Binding-site contacts:
Ligand atom C2 contacts residue ASN143 of chain 1.A at 2.5 Å.
Ligand atom N2 contacts residue ASN153 of chain 1.A at 4.3 Å.
Ligand atom O5 contacts residue ASN143 of chain 1.A at 2.4 Å (h-bond).
Ligand atom O6 contacts residue ARG142 of chain 1.A at 3.8 Å.
Ligand atom O7 contacts residue ASN153 of chain 1.A at 3.8 Å.
Ligand atom O7 contacts residue ASN143 of chain 1.A at 3.5 Å (h-bond).
Ligand atom O4 contacts residue ARG142 of chain 1.A at 3.1 Å.
Ligand atom C3 contacts residue ASN153 of chain 1.A at 3.4 Å.
Ligand atom C4 contacts residue ASN153 of chain 1.A at 3.8 Å.
Ligand atom C4 contacts residue ARG142 of chain 1.A at 3.9 Å.
Ligand atom O4 contacts residue ASN143 of chain 1.A at 4.2 Å.
Ligand atom C5 contacts residue ARG142 of chain 1.A at 4.2 Å.
Ligand atom C2 contacts residue ASN153 of chain 1.A at 3.8 Å.
Ligand atom O3 contacts residue GLY154 of chain 1.A at 4.4 Å.
Ligand atom C6 contacts residue ARG142 of chain 1.A at 3.4 Å.
Ligand atom O3 contacts residue ASN153 of chain 1.A at 2.1 Å (h-bond).
Ligand atom C4 contacts residue ASN143 of chain 1.A at 3.0 Å.
Ligand atom O6 contacts residue ASN143 of chain 1.A at 2.7 Å (h-bond).
Ligand atom C5 contacts residue ASN143 of chain 1.A at 3.1 Å.
Ligand atom O3 contacts residue ASN143 of chain 1.A at 3.8 Å.
Ligand atom C6 contacts residue ASN143 of chain 1.A at 3.0 Å.
Ligand atom O4 contacts residue ASN153 of chain 1.A at 3.9 Å.
Ligand atom C1 contacts residue ASN143 of chain 1.A at 1.4 Å.
Ligand atom C7 contacts residue ASN153 of chain 1.A at 4.3 Å.
Ligand atom N2 contacts residue ASN143 of chain 1.A at 3.5 Å (h-bond).
Ligand atom C3 contacts residue ASN143 of chain 1.A at 3.3 Å.
Ligand atom C7 contacts residue ASN143 of chain 1.A at 3.9 Å.

Sequence of chain 1.A:
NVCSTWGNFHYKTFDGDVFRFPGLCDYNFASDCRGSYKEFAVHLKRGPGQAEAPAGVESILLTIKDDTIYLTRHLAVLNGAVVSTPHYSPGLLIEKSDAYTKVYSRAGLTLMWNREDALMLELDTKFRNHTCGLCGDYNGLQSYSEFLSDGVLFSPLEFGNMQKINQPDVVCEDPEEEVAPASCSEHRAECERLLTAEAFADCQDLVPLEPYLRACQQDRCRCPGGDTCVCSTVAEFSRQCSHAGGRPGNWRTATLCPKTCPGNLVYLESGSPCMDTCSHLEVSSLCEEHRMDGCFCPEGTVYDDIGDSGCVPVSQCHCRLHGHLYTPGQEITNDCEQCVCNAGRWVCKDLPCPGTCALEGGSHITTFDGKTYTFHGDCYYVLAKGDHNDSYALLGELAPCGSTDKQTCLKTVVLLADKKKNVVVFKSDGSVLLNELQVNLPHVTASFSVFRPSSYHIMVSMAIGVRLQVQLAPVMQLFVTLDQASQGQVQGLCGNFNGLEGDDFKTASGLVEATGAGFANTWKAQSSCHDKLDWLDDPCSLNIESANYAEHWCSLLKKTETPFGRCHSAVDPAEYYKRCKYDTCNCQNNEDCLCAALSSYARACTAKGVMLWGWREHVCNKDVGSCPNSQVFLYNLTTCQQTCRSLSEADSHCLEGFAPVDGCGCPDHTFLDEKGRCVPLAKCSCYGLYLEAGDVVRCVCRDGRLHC

This small molecule binds to this protein.
Small molecule (SMILES): CC(=O)N[C@@H]1[C@@H](O)[C@H](O)[C@@H](CO)O[C@H]1O